The protein below binds the small molecule below.
Small molecule (SMILES): CC(=O)N[C@@H]1[C@@H](O)[C@H](O)[C@@H](CO)O[C@H]1O

Binding-site contacts:
Ligand atom C7 contacts residue ASN654 of chain 1.A at 3.5 Å.
Ligand atom C3 contacts residue ASN654 of chain 1.A at 3.8 Å.
Ligand atom O7 contacts residue ASN654 of chain 1.A at 4.4 Å.
Ligand atom C5 contacts residue ASN654 of chain 1.A at 3.7 Å.
Ligand atom N2 contacts residue ASN654 of chain 1.A at 2.9 Å (h-bond).
Ligand atom C8 contacts residue ASN654 of chain 1.A at 3.8 Å.
Ligand atom C8 contacts residue TYR652 of chain 1.A at 4.4 Å (hydrophobic).
Ligand atom O5 contacts residue ASN654 of chain 1.A at 2.4 Å (h-bond).
Ligand atom C2 contacts residue ASN654 of chain 1.A at 2.5 Å.
Ligand atom C4 contacts residue ASN654 of chain 1.A at 4.2 Å.
Ligand atom C1 contacts residue ASN654 of chain 1.A at 1.4 Å.

Sequence of chain 1.A:
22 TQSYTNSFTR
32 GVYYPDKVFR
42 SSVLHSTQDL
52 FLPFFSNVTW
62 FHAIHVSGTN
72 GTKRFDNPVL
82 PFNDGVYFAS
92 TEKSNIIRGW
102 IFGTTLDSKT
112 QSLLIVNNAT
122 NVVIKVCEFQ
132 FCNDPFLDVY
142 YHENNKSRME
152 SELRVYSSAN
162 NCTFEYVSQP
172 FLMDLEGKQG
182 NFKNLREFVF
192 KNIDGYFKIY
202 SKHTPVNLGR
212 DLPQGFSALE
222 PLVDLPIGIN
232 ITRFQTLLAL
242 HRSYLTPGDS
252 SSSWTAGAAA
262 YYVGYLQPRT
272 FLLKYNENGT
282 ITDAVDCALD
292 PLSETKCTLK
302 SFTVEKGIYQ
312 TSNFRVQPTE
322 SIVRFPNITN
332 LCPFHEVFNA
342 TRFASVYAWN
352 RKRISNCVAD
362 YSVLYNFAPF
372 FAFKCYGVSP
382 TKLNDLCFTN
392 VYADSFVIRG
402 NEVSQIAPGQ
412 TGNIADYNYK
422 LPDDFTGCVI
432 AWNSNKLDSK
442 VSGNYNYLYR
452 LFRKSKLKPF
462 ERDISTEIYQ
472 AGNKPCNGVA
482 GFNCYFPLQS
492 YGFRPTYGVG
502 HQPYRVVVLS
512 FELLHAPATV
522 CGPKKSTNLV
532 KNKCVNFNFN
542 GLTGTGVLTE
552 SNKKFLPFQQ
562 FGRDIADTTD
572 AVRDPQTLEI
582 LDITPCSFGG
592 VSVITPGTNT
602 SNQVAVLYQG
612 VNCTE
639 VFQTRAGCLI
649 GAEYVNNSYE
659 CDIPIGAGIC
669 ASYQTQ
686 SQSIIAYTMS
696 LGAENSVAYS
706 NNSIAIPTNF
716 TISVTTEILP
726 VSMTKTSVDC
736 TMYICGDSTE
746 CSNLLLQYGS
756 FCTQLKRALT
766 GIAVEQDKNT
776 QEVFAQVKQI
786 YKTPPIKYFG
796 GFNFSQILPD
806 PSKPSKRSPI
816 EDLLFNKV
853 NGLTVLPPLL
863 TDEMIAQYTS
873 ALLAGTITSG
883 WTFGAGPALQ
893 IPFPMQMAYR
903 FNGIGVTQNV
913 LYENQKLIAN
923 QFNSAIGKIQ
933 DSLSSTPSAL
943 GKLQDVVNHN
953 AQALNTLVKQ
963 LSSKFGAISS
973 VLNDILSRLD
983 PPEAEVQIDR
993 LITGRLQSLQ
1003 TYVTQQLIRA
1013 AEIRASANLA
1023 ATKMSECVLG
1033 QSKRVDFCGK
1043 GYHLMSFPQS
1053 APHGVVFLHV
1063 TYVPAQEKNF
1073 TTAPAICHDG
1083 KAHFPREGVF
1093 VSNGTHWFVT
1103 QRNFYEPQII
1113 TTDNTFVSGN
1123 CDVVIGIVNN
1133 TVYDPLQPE